Sequence of chain 1.A:
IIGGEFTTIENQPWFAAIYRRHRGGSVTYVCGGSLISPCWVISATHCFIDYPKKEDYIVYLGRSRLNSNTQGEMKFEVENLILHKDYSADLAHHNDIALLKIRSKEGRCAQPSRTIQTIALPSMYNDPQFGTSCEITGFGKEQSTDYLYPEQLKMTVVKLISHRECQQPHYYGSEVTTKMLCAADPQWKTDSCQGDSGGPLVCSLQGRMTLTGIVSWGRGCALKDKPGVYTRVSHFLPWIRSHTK

This small molecule binds to this protein.
Small molecule (SMILES): CS/C=C/[C@@H]1NC(=O)[C@H](CCCN=C(N)N)NC(=O)[C@H](Cc2cnc[nH]2)NC(=O)[C@H](CC(N)=O)NC(=O)[C@H](CCC(=O)O)NC(=O)[C@H](CC(C)C)NC(=O)CNC(=O)[C@H](CCCN=C(N)N)NC(=O)[C@H](C)NC(=O)[C@H](CO)NC(=O)[C@@H](N)CSSC[C@@H](C(=O)O)NC1=O

Binding-site contacts:
Ligand atom CD contacts residue SER193 of chain 1.A at 3.5 Å.
Ligand atom O contacts residue TYR51 of chain 1.A at 3.4 Å.
Ligand atom C contacts residue ASP50 of chain 1.A at 3.4 Å.
Ligand atom OE1 contacts residue GLY196 of chain 1.A at 2.9 Å (h-bond).
Ligand atom NE2 contacts residue HIS46 of chain 1.A at 3.1 Å (h-bond).
Ligand atom C contacts residue HIS94 of chain 1.A at 3.2 Å.
Ligand atom N contacts residue HIS46 of chain 1.A at 3.4 Å (h-bond).
Ligand atom NH2 contacts residue GLY229 of chain 1.A at 3.3 Å.
Ligand atom CA contacts residue HIS94 of chain 1.A at 2.9 Å.
Ligand atom NH1 contacts residue SER193 of chain 1.A at 3.5 Å (h-bond).
Ligand atom CD contacts residue SER198 of chain 1.A at 3.4 Å.
Ligand atom C contacts residue GLN195 of chain 1.A at 2.8 Å.
Ligand atom CZ contacts residue SER193 of chain 1.A at 3.1 Å.
Ligand atom OG contacts residue LYS142 of chain 1.A at 3.0 Å (salt-bridge).
Ligand atom OD1 contacts residue ARG20 of chain 1.A at 2.8 Å (salt-bridge).
Ligand atom C contacts residue HIS46 of chain 1.A at 3.3 Å.
Ligand atom CA contacts residue HIS46 of chain 1.A at 3.4 Å.
Ligand atom ND2 contacts residue CYS47 of chain 1.A at 2.8 Å (h-bond).
Ligand atom O contacts residue HIS94 of chain 1.A at 2.9 Å (h-bond).
Ligand atom CA contacts residue ASP50 of chain 1.A at 3.1 Å.
Ligand atom NH2 contacts residue SER193 of chain 1.A at 2.5 Å (h-bond).
Ligand atom OE1 contacts residue SER198 of chain 1.A at 2.8 Å (h-bond).
Ligand atom N contacts residue GLN195 of chain 1.A at 3.3 Å (h-bond).
Ligand atom CG contacts residue CYS194 of chain 1.A at 3.4 Å (hydrophobic).
Ligand atom CG contacts residue ASP50 of chain 1.A at 3.2 Å.
Ligand atom ND1 contacts residue ASP50 of chain 1.A at 3.1 Å (salt-bridge).
Ligand atom CB contacts residue CYS47 of chain 1.A at 3.1 Å (hydrophobic).
Ligand atom N contacts residue ASP50 of chain 1.A at 2.9 Å (salt-bridge).
Ligand atom NH1 contacts residue GLY221 of chain 1.A at 2.7 Å (h-bond).
Ligand atom OE2 contacts residue GLN195 of chain 1.A at 3.4 Å.
Ligand atom ND2 contacts residue TYR57 of chain 1.A at 3.0 Å (h-bond).
Ligand atom CG contacts residue CYS47 of chain 1.A at 3.5 Å (hydrophobic).
Ligand atom NH1 contacts residue ASP192 of chain 1.A at 3.1 Å (salt-bridge).
Ligand atom O contacts residue GLN195 of chain 1.A at 3.0 Å (h-bond).
Ligand atom O contacts residue HIS46 of chain 1.A at 3.1 Å.
Ligand atom NH2 contacts residue ASP192 of chain 1.A at 3.0 Å (salt-bridge).
Ligand atom CG contacts residue HIS46 of chain 1.A at 3.0 Å.
Ligand atom CA contacts residue GLN195 of chain 1.A at 2.9 Å.
Ligand atom CB contacts residue ASP50 of chain 1.A at 3.2 Å.
Ligand atom O contacts residue GLN195 of chain 1.A at 3.3 Å (h-bond).